Sequence of chain 1.B:
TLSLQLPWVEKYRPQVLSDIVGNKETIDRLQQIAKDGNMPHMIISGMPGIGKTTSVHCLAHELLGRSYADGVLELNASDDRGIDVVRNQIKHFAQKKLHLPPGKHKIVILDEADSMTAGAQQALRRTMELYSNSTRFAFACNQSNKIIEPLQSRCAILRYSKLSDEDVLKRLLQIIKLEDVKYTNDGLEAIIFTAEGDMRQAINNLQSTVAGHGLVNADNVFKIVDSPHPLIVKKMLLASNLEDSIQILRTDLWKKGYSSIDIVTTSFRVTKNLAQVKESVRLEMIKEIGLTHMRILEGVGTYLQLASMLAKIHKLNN

A protein and the small-molecule ligand that binds it are described below.
Small molecule (SMILES): Nc1ncnc2c1ncn2[C@@H]1O[C@H](COP(=O)(O)OP(=O)(O)OP(O)(O)=S)[C@@H](O)[C@H]1O

Sequence of chain 1.A:
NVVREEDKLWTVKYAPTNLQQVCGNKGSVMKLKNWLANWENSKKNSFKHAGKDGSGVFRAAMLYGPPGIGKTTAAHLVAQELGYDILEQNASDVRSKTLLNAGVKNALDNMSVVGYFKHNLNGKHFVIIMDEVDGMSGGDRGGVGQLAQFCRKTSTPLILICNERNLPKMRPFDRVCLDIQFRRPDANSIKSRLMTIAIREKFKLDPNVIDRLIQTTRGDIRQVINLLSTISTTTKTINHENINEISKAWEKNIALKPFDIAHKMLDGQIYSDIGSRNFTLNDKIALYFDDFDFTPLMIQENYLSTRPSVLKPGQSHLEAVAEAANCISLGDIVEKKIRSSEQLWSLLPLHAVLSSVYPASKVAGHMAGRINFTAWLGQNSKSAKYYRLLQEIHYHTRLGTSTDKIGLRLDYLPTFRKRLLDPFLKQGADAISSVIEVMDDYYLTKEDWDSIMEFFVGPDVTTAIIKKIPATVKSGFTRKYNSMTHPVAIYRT

Binding-site contacts:
Ligand atom O2B contacts residue GLY358 of chain 1.A at 2.6 Å (h-bond).
Ligand atom C6 contacts residue ILE514 of chain 1.A at 3.7 Å (hydrophobic).
Ligand atom O2A contacts residue THR360 of chain 1.A at 3.6 Å.
Ligand atom O1B contacts residue THR360 of chain 1.A at 3.1 Å (h-bond).
Ligand atom O3G contacts residue ASN456 of chain 1.A at 3.1 Å (h-bond).
Ligand atom O1B contacts residue MG1 of chain 1.M at 2.5 Å.
Ligand atom S1G contacts residue PRO355 of chain 1.A at 3.7 Å.
Ligand atom O2G contacts residue MG1 of chain 1.M at 2.0 Å.
Ligand atom O3G contacts residue ARG128 of chain 1.B at 3.3 Å (salt-bridge).
Ligand atom O2G contacts residue ARG515 of chain 1.A at 3.4 Å (salt-bridge).
Ligand atom O2B contacts residue ILE357 of chain 1.A at 3.0 Å (h-bond).
Ligand atom O3B contacts residue GLY356 of chain 1.A at 2.8 Å (h-bond).
Ligand atom PB contacts residue MG1 of chain 1.M at 3.7 Å.
Ligand atom O2A contacts residue THR361 of chain 1.A at 3.4 Å (h-bond).
Ligand atom S1G contacts residue GLY356 of chain 1.A at 3.7 Å.
Ligand atom N7 contacts residue ILE357 of chain 1.A at 3.0 Å.
Ligand atom N6 contacts residue VAL310 of chain 1.A at 3.5 Å.
Ligand atom S1G contacts residue ARG157 of chain 1.B at 3.4 Å (salt-bridge).
Ligand atom O3' contacts residue ALA303 of chain 1.A at 3.6 Å.
Ligand atom O3G contacts residue LYS359 of chain 1.A at 3.5 Å (salt-bridge).
Ligand atom O2A contacts residue GLY358 of chain 1.A at 3.2 Å.
Ligand atom O1A contacts residue ARG515 of chain 1.A at 3.3 Å (salt-bridge).
Ligand atom O3A contacts residue GLY356 of chain 1.A at 3.7 Å.
Ligand atom N1 contacts residue CYS311 of chain 1.A at 3.3 Å (h-bond).
Ligand atom O3B contacts residue LYS359 of chain 1.A at 3.4 Å (salt-bridge).
Ligand atom PG contacts residue MG1 of chain 1.M at 3.4 Å.
Ligand atom O4' contacts residue ARG515 of chain 1.A at 3.6 Å.
Ligand atom O3A contacts residue ARG515 of chain 1.A at 3.0 Å (salt-bridge).
Ligand atom PA contacts residue ARG515 of chain 1.A at 3.5 Å.
Ligand atom N6 contacts residue ILE357 of chain 1.A at 3.0 Å (h-bond).
Ligand atom O2' contacts residue THR299 of chain 1.A at 2.8 Å (h-bond).
Ligand atom S1G contacts residue ARG515 of chain 1.A at 3.0 Å (salt-bridge).
Ligand atom O2A contacts residue LYS359 of chain 1.A at 3.5 Å (salt-bridge).
Ligand atom O2G contacts residue ARG157 of chain 1.B at 3.2 Å (salt-bridge).
Ligand atom C5' contacts residue ARG515 of chain 1.A at 3.4 Å.
Ligand atom N7 contacts residue GLY358 of chain 1.A at 3.1 Å (h-bond).
Ligand atom N6 contacts residue CYS311 of chain 1.A at 3.1 Å (h-bond).
Ligand atom O1A contacts residue GLU132 of chain 1.B at 3.5 Å (salt-bridge).
Ligand atom O3' contacts residue THR299 of chain 1.A at 3.1 Å (h-bond).
Ligand atom O2B contacts residue LYS359 of chain 1.A at 2.9 Å (salt-bridge).